Sequence of chain 1.A:
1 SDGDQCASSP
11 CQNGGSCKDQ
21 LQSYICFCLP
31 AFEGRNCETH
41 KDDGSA

The protein below binds the small molecule below.
Small molecule (SMILES): C[C@@H]1O[C@@H](O)[C@@H](O)[C@H](O)[C@@H]1O

Binding-site contacts:
Ligand atom C5 contacts residue CYS28 of chain 1.A at 4.2 Å (hydrophobic).
Ligand atom C2 contacts residue SER16 of chain 1.A at 2.4 Å.
Ligand atom C6 contacts residue CYS28 of chain 1.A at 3.3 Å (hydrophobic).
Ligand atom C6 contacts residue PHE27 of chain 1.A at 3.0 Å (hydrophobic).
Ligand atom C4 contacts residue SER16 of chain 1.A at 3.5 Å.
Ligand atom O5 contacts residue SER16 of chain 1.A at 2.3 Å (h-bond).
Ligand atom C5 contacts residue SER16 of chain 1.A at 2.9 Å.
Ligand atom C1 contacts residue SER16 of chain 1.A at 1.4 Å.
Ligand atom C5 contacts residue PHE27 of chain 1.A at 3.0 Å (hydrophobic).
Ligand atom O5 contacts residue PHE27 of chain 1.A at 3.5 Å (h-bond).
Ligand atom C4 contacts residue PHE27 of chain 1.A at 4.3 Å (hydrophobic).
Ligand atom C3 contacts residue GLY14 of chain 1.A at 4.3 Å.
Ligand atom C3 contacts residue SER16 of chain 1.A at 2.9 Å.
Ligand atom C1 contacts residue PHE27 of chain 1.A at 4.2 Å (hydrophobic).
Ligand atom O3 contacts residue SER16 of chain 1.A at 4.2 Å.
Ligand atom O4 contacts residue SER16 of chain 1.A at 4.4 Å.
Ligand atom O2 contacts residue SER16 of chain 1.A at 2.8 Å (h-bond).
Ligand atom C6 contacts residue SER16 of chain 1.A at 4.2 Å.
Ligand atom C6 contacts residue LEU29 of chain 1.A at 4.2 Å (hydrophobic).